Sequence of chain 6.A:
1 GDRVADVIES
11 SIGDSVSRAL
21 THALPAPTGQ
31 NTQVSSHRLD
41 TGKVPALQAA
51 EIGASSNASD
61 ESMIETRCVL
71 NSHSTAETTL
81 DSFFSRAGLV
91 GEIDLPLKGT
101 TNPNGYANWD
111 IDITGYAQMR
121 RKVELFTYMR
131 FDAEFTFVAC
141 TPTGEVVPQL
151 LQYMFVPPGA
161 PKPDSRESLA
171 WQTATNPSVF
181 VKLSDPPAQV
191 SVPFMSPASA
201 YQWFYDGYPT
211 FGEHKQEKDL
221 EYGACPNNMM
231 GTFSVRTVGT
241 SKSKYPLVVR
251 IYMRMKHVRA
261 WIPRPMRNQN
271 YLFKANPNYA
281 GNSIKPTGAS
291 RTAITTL

Sequence of chain 6.C:
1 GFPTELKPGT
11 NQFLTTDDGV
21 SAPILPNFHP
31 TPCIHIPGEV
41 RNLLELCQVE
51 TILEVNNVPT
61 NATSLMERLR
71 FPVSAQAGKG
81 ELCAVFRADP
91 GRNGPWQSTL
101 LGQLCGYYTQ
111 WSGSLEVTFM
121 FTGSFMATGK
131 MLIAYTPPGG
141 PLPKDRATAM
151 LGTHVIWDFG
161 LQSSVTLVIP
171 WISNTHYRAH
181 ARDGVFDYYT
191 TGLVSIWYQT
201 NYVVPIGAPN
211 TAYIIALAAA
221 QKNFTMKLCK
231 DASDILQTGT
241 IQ

Binding-site contacts:
Ligand atom CAF contacts residue ASN228 of chain 6.A at 3.2 Å.
Ligand atom CAI contacts residue ILE24 of chain 6.C at 3.7 Å (hydrophobic).
Ligand atom CAF contacts residue GLN202 of chain 6.A at 3.6 Å.
Ligand atom CAG contacts residue THR114 of chain 6.A at 3.9 Å.
Ligand atom CAV contacts residue MET195 of chain 6.A at 3.9 Å (hydrophobic).
Ligand atom CAD contacts residue ASN228 of chain 6.A at 3.5 Å.
Ligand atom NAZ contacts residue ASN228 of chain 6.A at 3.9 Å.
Ligand atom NAZ contacts residue TRP203 of chain 6.A at 3.2 Å.
Ligand atom CAM contacts residue ILE111 of chain 6.A at 3.6 Å (hydrophobic).
Ligand atom CAK contacts residue PHE155 of chain 6.A at 3.5 Å (hydrophobic).
Ligand atom OAB contacts residue ASP112 of chain 6.A at 3.6 Å.
Ligand atom CAV contacts residue ILE111 of chain 6.A at 3.9 Å (hydrophobic).
Ligand atom CAF contacts residue TRP203 of chain 6.A at 3.6 Å (hydrophobic).
Ligand atom CAW contacts residue ASN228 of chain 6.A at 3.7 Å.
Ligand atom CAD contacts residue GLN202 of chain 6.A at 3.6 Å.
Ligand atom OAB contacts residue ILE113 of chain 6.A at 3.3 Å (h-bond).
Ligand atom CAE contacts residue THR114 of chain 6.A at 3.5 Å.
Ligand atom CAA contacts residue PHE135 of chain 6.A at 3.8 Å (hydrophobic).
Ligand atom CAM contacts residue MET195 of chain 6.A at 4.0 Å (hydrophobic).
Ligand atom CAK contacts residue MET195 of chain 6.A at 3.8 Å (hydrophobic).
Ligand atom CAV contacts residue VAL192 of chain 6.A at 3.9 Å (hydrophobic).
Ligand atom OAS contacts residue MET195 of chain 6.A at 3.1 Å.
Ligand atom NAY contacts residue TRP203 of chain 6.A at 3.7 Å.
Ligand atom CAE contacts residue ASP112 of chain 6.A at 3.6 Å.
Ligand atom CAT contacts residue TRP203 of chain 6.A at 3.4 Å (hydrophobic).
Ligand atom OAS contacts residue VAL192 of chain 6.A at 3.9 Å.
Ligand atom CAJ contacts residue PHE135 of chain 6.A at 3.8 Å (hydrophobic).
Ligand atom CAX contacts residue ILE111 of chain 6.A at 3.9 Å (hydrophobic).
Ligand atom CAL contacts residue PHE135 of chain 6.A at 3.7 Å (hydrophobic).
Ligand atom CAQ contacts residue TYR201 of chain 6.A at 3.7 Å (hydrophobic).
Ligand atom OAB contacts residue TRP203 of chain 6.A at 3.7 Å.
Ligand atom CAQ contacts residue TRP203 of chain 6.A at 3.4 Å (hydrophobic).
Ligand atom CAQ contacts residue ASN228 of chain 6.A at 3.6 Å.
Ligand atom CAG contacts residue ASP112 of chain 6.A at 3.5 Å.
Ligand atom CAP contacts residue TYR201 of chain 6.A at 3.5 Å (hydrophobic).
Ligand atom CAI contacts residue PHE155 of chain 6.A at 3.5 Å (hydrophobic).
Ligand atom CAL contacts residue ILE111 of chain 6.A at 3.5 Å (hydrophobic).
Ligand atom CAG contacts residue TRP203 of chain 6.A at 3.9 Å (hydrophobic).
Ligand atom CAW contacts residue TRP203 of chain 6.A at 3.4 Å (hydrophobic).
Ligand atom CAH contacts residue VAL192 of chain 6.A at 3.9 Å (hydrophobic).

A small-molecule ligand and the protein it binds are described below.
Small molecule (SMILES): C[C@H](CCOc1ccc(I)cc1)CCN1CCN(c2ccncc2)C1=O